Sequence of chain 1.A:
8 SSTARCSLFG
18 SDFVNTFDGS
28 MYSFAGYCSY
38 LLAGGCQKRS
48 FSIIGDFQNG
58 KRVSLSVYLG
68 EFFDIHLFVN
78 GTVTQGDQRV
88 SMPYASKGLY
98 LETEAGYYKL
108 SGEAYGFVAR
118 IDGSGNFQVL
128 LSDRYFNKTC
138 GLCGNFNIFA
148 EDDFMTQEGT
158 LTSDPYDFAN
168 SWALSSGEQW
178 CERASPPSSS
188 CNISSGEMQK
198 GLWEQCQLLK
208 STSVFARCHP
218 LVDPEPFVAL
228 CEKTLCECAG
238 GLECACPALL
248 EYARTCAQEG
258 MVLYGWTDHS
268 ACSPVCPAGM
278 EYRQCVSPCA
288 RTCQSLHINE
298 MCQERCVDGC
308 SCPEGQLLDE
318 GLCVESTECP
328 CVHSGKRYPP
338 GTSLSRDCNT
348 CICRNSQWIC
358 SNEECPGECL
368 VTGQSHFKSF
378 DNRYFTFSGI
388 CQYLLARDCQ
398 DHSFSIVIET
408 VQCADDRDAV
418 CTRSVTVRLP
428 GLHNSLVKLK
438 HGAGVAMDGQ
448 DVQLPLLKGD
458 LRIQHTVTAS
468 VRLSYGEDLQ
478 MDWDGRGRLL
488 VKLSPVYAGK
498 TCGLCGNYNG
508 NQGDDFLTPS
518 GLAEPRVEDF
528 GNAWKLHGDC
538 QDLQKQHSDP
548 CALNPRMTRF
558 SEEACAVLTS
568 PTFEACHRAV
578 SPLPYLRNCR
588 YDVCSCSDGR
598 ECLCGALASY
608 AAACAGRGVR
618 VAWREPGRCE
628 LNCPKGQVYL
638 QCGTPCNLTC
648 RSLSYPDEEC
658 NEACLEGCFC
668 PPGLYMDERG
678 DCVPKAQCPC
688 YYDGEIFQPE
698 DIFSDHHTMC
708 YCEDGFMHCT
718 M

A protein and the small-molecule ligand that binds it are described below.
Small molecule (SMILES): CC(=O)N[C@@H]1[C@@H](O)[C@H](O)[C@@H](CO)O[C@H]1O

Binding-site contacts:
Ligand atom C7 contacts residue ASN134 of chain 1.A at 3.2 Å.
Ligand atom C1 contacts residue ASN134 of chain 1.A at 1.4 Å.
Ligand atom C5 contacts residue ASN134 of chain 1.A at 3.6 Å.
Ligand atom O5 contacts residue ASN134 of chain 1.A at 2.3 Å (h-bond).
Ligand atom C2 contacts residue ASN134 of chain 1.A at 2.3 Å.
Ligand atom C3 contacts residue ASN134 of chain 1.A at 3.7 Å.
Ligand atom O7 contacts residue ASN134 of chain 1.A at 2.7 Å (h-bond).
Ligand atom N2 contacts residue ASN134 of chain 1.A at 2.9 Å (h-bond).
Ligand atom C4 contacts residue ASN134 of chain 1.A at 4.1 Å.